Sequence of chain 1.C:
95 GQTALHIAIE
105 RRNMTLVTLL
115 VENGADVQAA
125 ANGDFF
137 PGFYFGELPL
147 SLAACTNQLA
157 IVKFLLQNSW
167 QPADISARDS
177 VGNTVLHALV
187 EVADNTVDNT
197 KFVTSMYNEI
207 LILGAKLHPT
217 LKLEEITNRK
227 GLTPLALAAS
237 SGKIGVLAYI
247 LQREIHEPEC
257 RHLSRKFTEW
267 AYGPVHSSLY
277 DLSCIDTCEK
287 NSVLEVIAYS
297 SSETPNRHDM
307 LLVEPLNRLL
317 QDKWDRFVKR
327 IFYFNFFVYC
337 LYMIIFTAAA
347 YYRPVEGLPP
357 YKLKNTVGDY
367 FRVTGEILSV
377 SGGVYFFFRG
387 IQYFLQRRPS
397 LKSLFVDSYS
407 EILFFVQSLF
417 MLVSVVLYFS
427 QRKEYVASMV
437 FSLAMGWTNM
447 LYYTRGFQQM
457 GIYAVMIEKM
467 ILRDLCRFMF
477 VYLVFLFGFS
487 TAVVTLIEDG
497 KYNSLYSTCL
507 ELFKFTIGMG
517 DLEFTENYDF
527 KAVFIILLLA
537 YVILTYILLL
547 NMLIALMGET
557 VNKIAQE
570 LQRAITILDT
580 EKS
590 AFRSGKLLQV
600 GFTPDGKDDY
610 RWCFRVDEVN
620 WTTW

Sequence of chain 1.D:
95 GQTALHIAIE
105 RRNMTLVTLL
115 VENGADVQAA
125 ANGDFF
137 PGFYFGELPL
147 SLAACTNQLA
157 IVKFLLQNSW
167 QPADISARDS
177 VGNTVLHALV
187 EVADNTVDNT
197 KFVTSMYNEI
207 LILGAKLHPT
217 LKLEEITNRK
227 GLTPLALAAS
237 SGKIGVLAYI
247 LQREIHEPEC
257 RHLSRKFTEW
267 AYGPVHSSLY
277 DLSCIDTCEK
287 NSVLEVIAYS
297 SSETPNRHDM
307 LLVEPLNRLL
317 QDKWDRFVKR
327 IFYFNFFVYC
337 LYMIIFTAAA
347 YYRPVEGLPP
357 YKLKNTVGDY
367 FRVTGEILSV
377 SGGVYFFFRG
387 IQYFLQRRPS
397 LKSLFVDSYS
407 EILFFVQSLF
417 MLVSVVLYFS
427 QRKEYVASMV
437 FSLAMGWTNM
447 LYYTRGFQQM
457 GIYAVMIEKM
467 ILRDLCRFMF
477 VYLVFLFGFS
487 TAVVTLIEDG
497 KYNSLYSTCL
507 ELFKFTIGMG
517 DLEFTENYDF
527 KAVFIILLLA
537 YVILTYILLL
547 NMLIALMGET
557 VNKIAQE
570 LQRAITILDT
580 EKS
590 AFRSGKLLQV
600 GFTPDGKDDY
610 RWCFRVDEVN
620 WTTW

Binding-site contacts:
Ligand atom C20 contacts residue ILE543 of chain 1.C at 4.0 Å (hydrophobic).
Ligand atom O1 contacts residue THR512 of chain 1.C at 3.1 Å (h-bond).
Ligand atom C18 contacts residue TYR542 of chain 1.C at 3.6 Å (hydrophobic).
Ligand atom C27 contacts residue ASP470 of chain 1.D at 3.5 Å.
Ligand atom C19 contacts residue TYR542 of chain 1.C at 3.1 Å (hydrophobic).
Ligand atom C10 contacts residue TYR542 of chain 1.C at 3.8 Å (hydrophobic).
Ligand atom C21 contacts residue ILE543 of chain 1.C at 3.3 Å (hydrophobic).
Ligand atom C6 contacts residue ILE513 of chain 1.D at 4.0 Å (hydrophobic).
Ligand atom C22 contacts residue LEU471 of chain 1.D at 3.8 Å (hydrophobic).
Ligand atom C2 contacts residue PCW1 of chain 1.M at 3.9 Å.
Ligand atom C2 contacts residue PHE511 of chain 1.C at 3.6 Å (hydrophobic).
Ligand atom C23 contacts residue LEU545 of chain 1.D at 3.9 Å (hydrophobic).
Ligand atom C25 contacts residue LEU545 of chain 1.D at 4.0 Å (hydrophobic).
Ligand atom C12 contacts residue TYR542 of chain 1.C at 3.8 Å (hydrophobic).
Ligand atom C11 contacts residue TYR542 of chain 1.C at 3.1 Å (hydrophobic).
Ligand atom C3 contacts residue THR512 of chain 1.C at 3.7 Å.
Ligand atom C27 contacts residue PHE474 of chain 1.D at 3.5 Å (hydrophobic).
Ligand atom C2 contacts residue VAL538 of chain 1.C at 4.0 Å (hydrophobic).
Ligand atom C27 contacts residue MET548 of chain 1.D at 3.5 Å (hydrophobic).
Ligand atom C22 contacts residue PHE474 of chain 1.D at 3.9 Å (hydrophobic).
Ligand atom C9 contacts residue PCW1 of chain 1.M at 4.0 Å.
Ligand atom C12 contacts residue ILE539 of chain 1.C at 3.9 Å (hydrophobic).
Ligand atom C16 contacts residue LEU545 of chain 1.D at 4.0 Å (hydrophobic).
Ligand atom C1 contacts residue THR512 of chain 1.C at 3.6 Å.
Ligand atom C22 contacts residue MET475 of chain 1.D at 3.9 Å (hydrophobic).
Ligand atom C2 contacts residue THR512 of chain 1.C at 3.2 Å.
Ligand atom C23 contacts residue PHE474 of chain 1.D at 3.6 Å (hydrophobic).
Ligand atom C1 contacts residue TYR542 of chain 1.C at 3.2 Å (hydrophobic).
Ligand atom C11 contacts residue VAL538 of chain 1.C at 3.9 Å (hydrophobic).
Ligand atom C26 contacts residue LEU546 of chain 1.C at 3.8 Å (hydrophobic).
Ligand atom O1 contacts residue TYR542 of chain 1.C at 3.2 Å (h-bond).
Ligand atom C21 contacts residue ILE539 of chain 1.C at 3.4 Å (hydrophobic).
Ligand atom C4 contacts residue ILE513 of chain 1.D at 3.7 Å (hydrophobic).
Ligand atom C15 contacts residue PCW1 of chain 1.M at 3.9 Å.
Ligand atom C1 contacts residue PCW1 of chain 1.M at 4.0 Å.
Ligand atom O1 contacts residue ILE513 of chain 1.C at 3.8 Å.
Ligand atom C12 contacts residue PCW1 of chain 1.M at 3.8 Å.
Ligand atom C1 contacts residue VAL538 of chain 1.C at 3.2 Å (hydrophobic).
Ligand atom O1 contacts residue GLY514 of chain 1.C at 3.5 Å (h-bond).
Ligand atom C24 contacts residue LEU471 of chain 1.D at 3.5 Å (hydrophobic).

This protein binds this small molecule.
Small molecule (SMILES): CC(C)CCC[C@@H](C)[C@H]1CC[C@H]2[C@@H]3CC=C4C[C@@H](O)CC[C@]4(C)[C@H]3CC[C@]12C